Sequence of chain 4.A:
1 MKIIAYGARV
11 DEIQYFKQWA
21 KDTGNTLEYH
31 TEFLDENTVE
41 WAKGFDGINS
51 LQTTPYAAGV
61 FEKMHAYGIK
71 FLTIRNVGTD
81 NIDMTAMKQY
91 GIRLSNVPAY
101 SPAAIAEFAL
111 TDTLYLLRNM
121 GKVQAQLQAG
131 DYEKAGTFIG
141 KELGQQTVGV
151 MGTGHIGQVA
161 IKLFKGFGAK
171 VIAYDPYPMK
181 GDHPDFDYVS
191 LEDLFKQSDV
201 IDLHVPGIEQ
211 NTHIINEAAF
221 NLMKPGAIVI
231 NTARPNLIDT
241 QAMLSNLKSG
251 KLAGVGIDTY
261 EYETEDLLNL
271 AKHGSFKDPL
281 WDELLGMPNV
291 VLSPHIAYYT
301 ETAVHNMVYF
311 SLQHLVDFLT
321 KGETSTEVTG

Binding-site contacts:
Ligand atom C2 contacts residue ARG234 of chain 4.A at 4.4 Å.
Ligand atom C3 contacts residue SO41 of chain 4.B at 2.7 Å.
Ligand atom C2 contacts residue NAD1 of chain 4.D at 3.6 Å.
Ligand atom C5 contacts residue SO41 of chain 4.B at 2.4 Å.
Ligand atom O1 contacts residue SO41 of chain 4.B at 0.6 Å (h-bond).
Ligand atom C6 contacts residue MET307 of chain 4.A at 3.5 Å (hydrophobic).
Ligand atom C6 contacts residue ARG9 of chain 4.A at 3.7 Å.
Ligand atom C4 contacts residue MET307 of chain 4.A at 4.2 Å (hydrophobic).
Ligand atom O2 contacts residue SO41 of chain 4.B at 0.8 Å (h-bond).
Ligand atom O2 contacts residue TYR100 of chain 4.A at 2.8 Å (h-bond).
Ligand atom C4 contacts residue TYR100 of chain 4.A at 4.2 Å (hydrophobic).
Ligand atom C2 contacts residue HIS295 of chain 4.A at 4.0 Å.
Ligand atom C2 contacts residue TYR100 of chain 4.A at 3.5 Å (hydrophobic).
Ligand atom C3 contacts residue NAD1 of chain 4.D at 4.1 Å.
Ligand atom O2 contacts residue VAL77 of chain 4.A at 3.5 Å (h-bond).
Ligand atom C1 contacts residue NAD1 of chain 4.D at 4.1 Å.
Ligand atom O2 contacts residue ASN76 of chain 4.A at 3.8 Å.
Ligand atom C4 contacts residue ASN76 of chain 4.A at 4.2 Å.
Ligand atom C1 contacts residue ARG234 of chain 4.A at 4.1 Å.
Ligand atom C3 contacts residue TYR298 of chain 4.A at 4.0 Å (hydrophobic).
Ligand atom C3 contacts residue TYR100 of chain 4.A at 3.4 Å (hydrophobic).
Ligand atom O1 contacts residue GLY78 of chain 4.A at 4.1 Å.
Ligand atom O1 contacts residue ARG234 of chain 4.A at 3.8 Å.
Ligand atom O1 contacts residue ASN76 of chain 4.A at 3.7 Å.
Ligand atom C1 contacts residue ASN76 of chain 4.A at 4.2 Å.
Ligand atom O3 contacts residue ARG234 of chain 4.A at 3.4 Å (salt-bridge).
Ligand atom O3 contacts residue TYR100 of chain 4.A at 4.3 Å.
Ligand atom C1 contacts residue VAL77 of chain 4.A at 4.2 Å (hydrophobic).
Ligand atom O1 contacts residue VAL77 of chain 4.A at 4.2 Å.
Ligand atom C1 contacts residue SO41 of chain 4.B at 1.0 Å.
Ligand atom O3 contacts residue NAD1 of chain 4.D at 3.2 Å.
Ligand atom O3 contacts residue HIS295 of chain 4.A at 3.1 Å (h-bond).
Ligand atom C1 contacts residue TYR100 of chain 4.A at 3.6 Å (hydrophobic).
Ligand atom C6 contacts residue TYR298 of chain 4.A at 3.7 Å (hydrophobic).
Ligand atom C6 contacts residue SO41 of chain 4.B at 3.9 Å.
Ligand atom C4 contacts residue SO41 of chain 4.B at 2.4 Å.
Ligand atom C3 contacts residue HIS295 of chain 4.A at 4.3 Å.
Ligand atom O3 contacts residue SO41 of chain 4.B at 2.1 Å (h-bond).
Ligand atom O2 contacts residue NAD1 of chain 4.D at 3.7 Å.
Ligand atom C2 contacts residue SO41 of chain 4.B at 2.0 Å.

The protein below binds the small molecule below.
Small molecule (SMILES): CC(C)CC(=O)C(=O)O